Binding-site contacts:
Ligand atom C06 contacts residue ASP46 of chain 1.A at 3.7 Å.
Ligand atom C31 contacts residue VAL42 of chain 1.A at 4.1 Å (hydrophobic).
Ligand atom N20 contacts residue PRO37 of chain 1.A at 2.8 Å (h-bond).
Ligand atom N26 contacts residue PHE99 of chain 1.A at 3.6 Å.
Ligand atom O32 contacts residue PHE99 of chain 1.A at 3.9 Å.
Ligand atom C12 contacts residue PHE99 of chain 1.A at 4.0 Å (hydrophobic).
Ligand atom C22 contacts residue PRO37 of chain 1.A at 4.0 Å (hydrophobic).
Ligand atom C33 contacts residue PHE99 of chain 1.A at 4.0 Å (hydrophobic).
Ligand atom CL1 contacts residue PRO37 of chain 1.A at 3.2 Å.
Ligand atom C12 contacts residue PRO37 of chain 1.A at 4.1 Å (hydrophobic).
Ligand atom C15 contacts residue PRO37 of chain 1.A at 3.7 Å (hydrophobic).
Ligand atom C17 contacts residue PRO37 of chain 1.A at 3.6 Å (hydrophobic).
Ligand atom N25 contacts residue PHE99 of chain 1.A at 3.5 Å.
Ligand atom C17 contacts residue VAL42 of chain 1.A at 4.0 Å (hydrophobic).
Ligand atom C09 contacts residue TRP36 of chain 1.A at 4.0 Å (hydrophobic).
Ligand atom C17 contacts residue PRO41 of chain 1.A at 4.0 Å (hydrophobic).
Ligand atom C27 contacts residue ALA47 of chain 1.A at 3.9 Å (hydrophobic).
Ligand atom CL1 contacts residue PHE38 of chain 1.A at 3.6 Å.
Ligand atom O32 contacts residue TYR50 of chain 1.A at 4.1 Å.
Ligand atom C17 contacts residue GLU40 of chain 1.A at 4.1 Å.
Ligand atom C22 contacts residue VAL42 of chain 1.A at 3.7 Å (hydrophobic).
Ligand atom C01 contacts residue ASP46 of chain 1.A at 3.9 Å.
Ligand atom C23 contacts residue ASP46 of chain 1.A at 3.4 Å.
Ligand atom C01 contacts residue PRO41 of chain 1.A at 3.4 Å (hydrophobic).
Ligand atom O32 contacts residue CYS89 of chain 1.A at 4.1 Å.
Ligand atom C15 contacts residue ASP46 of chain 1.A at 3.2 Å.
Ligand atom C17 contacts residue ASP46 of chain 1.A at 3.4 Å.
Ligand atom C12 contacts residue TRP36 of chain 1.A at 3.9 Å (hydrophobic).
Ligand atom C33 contacts residue VAL42 of chain 1.A at 3.7 Å (hydrophobic).
Ligand atom C23 contacts residue PHE99 of chain 1.A at 3.7 Å (hydrophobic).
Ligand atom C12 contacts residue ASP46 of chain 1.A at 4.0 Å.
Ligand atom C27 contacts residue PHE99 of chain 1.A at 4.0 Å (hydrophobic).
Ligand atom N05 contacts residue ASP46 of chain 1.A at 3.8 Å.
Ligand atom C27 contacts residue TYR92 of chain 1.A at 3.4 Å (hydrophobic).
Ligand atom N25 contacts residue ASP46 of chain 1.A at 3.5 Å.
Ligand atom C31 contacts residue ASN93 of chain 1.A at 3.8 Å.
Ligand atom O32 contacts residue ASN93 of chain 1.A at 2.8 Å (h-bond).
Ligand atom C27 contacts residue ASN93 of chain 1.A at 3.3 Å.
Ligand atom C31 contacts residue PHE99 of chain 1.A at 3.6 Å (hydrophobic).
Ligand atom C22 contacts residue PHE99 of chain 1.A at 4.0 Å (hydrophobic).

Sequence of chain 1.A:
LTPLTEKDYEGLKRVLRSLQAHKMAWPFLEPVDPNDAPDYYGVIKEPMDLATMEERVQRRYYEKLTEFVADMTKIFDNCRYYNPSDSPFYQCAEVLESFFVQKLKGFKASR

This protein binds this small molecule.
Small molecule (SMILES): CN1CCC[C@@H](Nc2cnn(C)c(=O)c2Cl)C1